Sequence of chain 51.E:
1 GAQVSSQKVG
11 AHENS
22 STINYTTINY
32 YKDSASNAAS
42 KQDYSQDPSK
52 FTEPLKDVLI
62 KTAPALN

The protein below binds the small molecule below.
Small molecule (SMILES): CC[C@H](C)[C@H](N)C(=O)N[C@@H](CO)C(=O)N[C@@H](CCC(=O)O)C(=O)N[C@H](C=O)C(C)C

Binding-site contacts:
Ligand atom N contacts residue ALA2 of chain 51.E at 4.3 Å.
Ligand atom CD1 contacts residue VAL4 of chain 51.E at 3.9 Å (hydrophobic).
Ligand atom OG contacts residue ALA2 of chain 51.E at 3.9 Å.
Ligand atom CA contacts residue VAL4 of chain 51.E at 3.0 Å (hydrophobic).
Ligand atom N contacts residue VAL4 of chain 51.E at 4.1 Å.
Ligand atom C contacts residue VAL4 of chain 51.E at 3.8 Å (hydrophobic).
Ligand atom CB contacts residue ALA2 of chain 51.E at 3.5 Å (hydrophobic).
Ligand atom C contacts residue VAL4 of chain 51.E at 3.4 Å (hydrophobic).
Ligand atom CB contacts residue GLN3 of chain 51.E at 3.8 Å.
Ligand atom OG contacts residue GLN3 of chain 51.E at 3.0 Å (h-bond).
Ligand atom O contacts residue ALA2 of chain 51.E at 4.0 Å.
Ligand atom CG2 contacts residue VAL4 of chain 51.E at 3.8 Å (hydrophobic).
Ligand atom CB contacts residue MYR1 of chain 55.H at 4.3 Å.
Ligand atom OE2 contacts residue ASN25 of chain 51.E at 3.4 Å (h-bond).
Ligand atom C contacts residue ALA2 of chain 51.E at 4.3 Å (hydrophobic).
Ligand atom CB contacts residue VAL4 of chain 51.E at 4.3 Å (hydrophobic).
Ligand atom O contacts residue GLN3 of chain 51.E at 3.4 Å (h-bond).
Ligand atom CB contacts residue GLN3 of chain 51.E at 4.1 Å.
Ligand atom CG1 contacts residue GLN3 of chain 51.E at 3.1 Å.
Ligand atom CB contacts residue VAL4 of chain 51.E at 3.9 Å (hydrophobic).
Ligand atom N contacts residue VAL4 of chain 51.E at 2.8 Å (h-bond).
Ligand atom N contacts residue ALA2 of chain 51.E at 2.8 Å (h-bond).
Ligand atom CG2 contacts residue SER5 of chain 51.E at 3.1 Å.
Ligand atom OE1 contacts residue SER5 of chain 51.E at 4.2 Å.
Ligand atom CD contacts residue VAL4 of chain 51.E at 3.8 Å (hydrophobic).
Ligand atom C contacts residue GLN3 of chain 51.E at 4.3 Å.
Ligand atom C contacts residue ALA2 of chain 51.E at 3.3 Å (hydrophobic).
Ligand atom O contacts residue VAL4 of chain 51.E at 4.0 Å.
Ligand atom O contacts residue VAL4 of chain 51.E at 3.0 Å (h-bond).
Ligand atom CG2 contacts residue MYR1 of chain 55.H at 3.7 Å.
Ligand atom O contacts residue SER6 of chain 51.E at 4.1 Å.
Ligand atom OE1 contacts residue VAL4 of chain 51.E at 3.6 Å (h-bond).
Ligand atom CA contacts residue VAL4 of chain 51.E at 4.0 Å (hydrophobic).
Ligand atom CG2 contacts residue ALA2 of chain 51.E at 3.9 Å (hydrophobic).
Ligand atom OE2 contacts residue VAL4 of chain 51.E at 4.1 Å.
Ligand atom O contacts residue SER5 of chain 51.E at 3.8 Å.
Ligand atom CG contacts residue VAL4 of chain 51.E at 4.2 Å (hydrophobic).
Ligand atom CA contacts residue ALA2 of chain 51.E at 3.9 Å (hydrophobic).
Ligand atom CG2 contacts residue GLN3 of chain 51.E at 3.3 Å.
Ligand atom CA contacts residue ALA2 of chain 51.E at 3.0 Å (hydrophobic).